Binding-site contacts:
Ligand atom N7 contacts residue MET21 of chain 1.A at 3.6 Å.
Ligand atom C24 contacts residue MET21 of chain 1.A at 3.1 Å (hydrophobic).
Ligand atom C13 contacts residue GLY111 of chain 1.A at 3.6 Å.
Ligand atom C26 contacts residue HIS18 of chain 1.A at 3.5 Å.
Ligand atom C15 contacts residue ILE107 of chain 1.A at 3.4 Å (hydrophobic).
Ligand atom C22 contacts residue MET21 of chain 1.A at 3.6 Å (hydrophobic).
Ligand atom O21 contacts residue TYR186 of chain 1.A at 3.5 Å (h-bond).
Ligand atom C10 contacts residue TYR134 of chain 1.A at 3.6 Å (hydrophobic).
Ligand atom C13 contacts residue HIS171 of chain 1.A at 3.4 Å.
Ligand atom C16 contacts residue THR168 of chain 1.A at 3.5 Å.
Ligand atom C15 contacts residue THR168 of chain 1.A at 3.4 Å.
Ligand atom C14 contacts residue HIS171 of chain 1.A at 3.4 Å.
Ligand atom O28 contacts residue HIS18 of chain 1.A at 2.7 Å (h-bond).
Ligand atom O37 contacts residue ILE140 of chain 1.A at 3.6 Å.
Ligand atom C14 contacts residue ILE107 of chain 1.A at 3.1 Å (hydrophobic).
Ligand atom C20 contacts residue LEU114 of chain 1.A at 3.5 Å (hydrophobic).
Ligand atom O36 contacts residue TYR186 of chain 1.A at 3.0 Å (h-bond).
Ligand atom N1 contacts residue TYR134 of chain 1.A at 2.8 Å (h-bond).
Ligand atom O37 contacts residue TYR186 of chain 1.A at 2.5 Å (h-bond).
Ligand atom C34 contacts residue PHE68 of chain 1.A at 3.6 Å (hydrophobic).
Ligand atom C23 contacts residue MET21 of chain 1.A at 3.3 Å (hydrophobic).
Ligand atom C25 contacts residue HIS18 of chain 1.A at 3.5 Å.
Ligand atom C25 contacts residue MET21 of chain 1.A at 3.4 Å (hydrophobic).
Ligand atom O21 contacts residue TRP175 of chain 1.A at 3.4 Å (h-bond).
Ligand atom C26 contacts residue TRP88 of chain 1.A at 3.2 Å (hydrophobic).
Ligand atom O28 contacts residue TRP88 of chain 1.A at 3.3 Å (h-bond).
Ligand atom C31 contacts residue TYR134 of chain 1.A at 3.4 Å (hydrophobic).
Ligand atom C24 contacts residue TYR84 of chain 1.A at 3.2 Å (hydrophobic).
Ligand atom C14 contacts residue GLY111 of chain 1.A at 3.4 Å.
Ligand atom O28 contacts residue TYR84 of chain 1.A at 2.6 Å (h-bond).
Ligand atom O28 contacts residue MET21 of chain 1.A at 3.6 Å.
Ligand atom C25 contacts residue TYR84 of chain 1.A at 3.2 Å (hydrophobic).
Ligand atom O36 contacts residue TYR134 of chain 1.A at 3.5 Å.
Ligand atom O21 contacts residue HIS171 of chain 1.A at 3.0 Å.
Ligand atom C15 contacts residue GLY111 of chain 1.A at 3.5 Å.
Ligand atom C18 contacts residue HIS171 of chain 1.A at 3.4 Å.
Ligand atom C12 contacts residue HIS171 of chain 1.A at 3.6 Å.
Ligand atom C17 contacts residue MET167 of chain 1.A at 3.3 Å (hydrophobic).
Ligand atom C25 contacts residue TRP88 of chain 1.A at 3.5 Å (hydrophobic).
Ligand atom C9 contacts residue TRP110 of chain 1.A at 3.5 Å (hydrophobic).

A small-molecule ligand and the protein it binds are described below.
Small molecule (SMILES): O=C1N2C=C(c3ccc(O)cc3)NC(Cc3ccccc3)C2=N[C@@]1(Cc1ccc2ccccc2c1)OO

Sequence of chain 1.A:
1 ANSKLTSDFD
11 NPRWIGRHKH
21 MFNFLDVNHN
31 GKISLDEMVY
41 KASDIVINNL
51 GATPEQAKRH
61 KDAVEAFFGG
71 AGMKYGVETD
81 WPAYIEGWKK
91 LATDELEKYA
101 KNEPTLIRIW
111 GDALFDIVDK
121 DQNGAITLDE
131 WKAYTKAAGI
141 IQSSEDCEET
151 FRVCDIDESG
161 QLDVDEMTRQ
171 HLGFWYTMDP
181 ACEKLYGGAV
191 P